Binding-site contacts:
Ligand atom C7 contacts residue PHE121 of chain 1.A at 4.2 Å (hydrophobic).
Ligand atom C3 contacts residue ASN122 of chain 1.A at 3.9 Å.
Ligand atom C8 contacts residue LYS133 of chain 1.A at 3.5 Å.
Ligand atom C7 contacts residue ASN122 of chain 1.A at 4.1 Å.
Ligand atom N2 contacts residue ASN122 of chain 1.A at 3.0 Å (h-bond).
Ligand atom N2 contacts residue LYS133 of chain 1.A at 3.8 Å.
Ligand atom C8 contacts residue SER120 of chain 1.A at 3.5 Å.
Ligand atom C7 contacts residue LYS133 of chain 1.A at 4.1 Å.
Ligand atom C5 contacts residue ASN122 of chain 1.A at 3.6 Å.
Ligand atom C1 contacts residue ASN122 of chain 1.A at 1.4 Å.
Ligand atom C4 contacts residue ASN122 of chain 1.A at 4.3 Å.
Ligand atom O7 contacts residue GLN100 of chain 1.A at 4.1 Å.
Ligand atom O5 contacts residue ASN122 of chain 1.A at 2.4 Å (h-bond).
Ligand atom C3 contacts residue LYS133 of chain 1.A at 4.3 Å.
Ligand atom N2 contacts residue PHE121 of chain 1.A at 4.4 Å.
Ligand atom C2 contacts residue ASN122 of chain 1.A at 2.6 Å.
Ligand atom C8 contacts residue PHE121 of chain 1.A at 3.5 Å (hydrophobic).

This small molecule binds to this protein.
Small molecule (SMILES): CC(=O)N[C@@H]1[C@@H](O)[C@H](O)[C@@H](CO)O[C@H]1O

Sequence of chain 1.A:
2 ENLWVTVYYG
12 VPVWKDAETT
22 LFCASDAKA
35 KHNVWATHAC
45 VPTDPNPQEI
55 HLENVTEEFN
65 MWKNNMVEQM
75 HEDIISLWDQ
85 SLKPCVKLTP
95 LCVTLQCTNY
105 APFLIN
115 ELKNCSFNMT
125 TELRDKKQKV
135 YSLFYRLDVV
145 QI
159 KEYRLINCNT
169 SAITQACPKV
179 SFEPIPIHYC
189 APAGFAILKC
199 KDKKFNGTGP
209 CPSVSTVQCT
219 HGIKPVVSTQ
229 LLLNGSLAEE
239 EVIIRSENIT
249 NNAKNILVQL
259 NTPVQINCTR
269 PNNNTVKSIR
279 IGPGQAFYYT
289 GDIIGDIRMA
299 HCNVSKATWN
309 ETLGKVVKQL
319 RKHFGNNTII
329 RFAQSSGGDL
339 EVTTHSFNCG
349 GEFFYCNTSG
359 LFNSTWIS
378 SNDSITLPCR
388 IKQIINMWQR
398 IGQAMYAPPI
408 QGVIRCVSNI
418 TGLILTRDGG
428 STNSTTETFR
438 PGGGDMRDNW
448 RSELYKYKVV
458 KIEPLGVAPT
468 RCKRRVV